Sequence of chain 1.B:
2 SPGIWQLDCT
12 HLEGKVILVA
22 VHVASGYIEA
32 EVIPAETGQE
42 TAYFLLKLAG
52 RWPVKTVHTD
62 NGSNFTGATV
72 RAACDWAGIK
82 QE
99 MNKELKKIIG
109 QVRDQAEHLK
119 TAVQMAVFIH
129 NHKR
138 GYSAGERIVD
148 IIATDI

Binding-site contacts:
Ligand atom CB contacts residue GLU115 of chain 1.A at 4.0 Å.
Ligand atom CE contacts residue ASP112 of chain 1.A at 3.2 Å.
Ligand atom CA contacts residue THR70 of chain 1.B at 4.0 Å.
Ligand atom CG contacts residue GLU115 of chain 1.A at 3.5 Å.
Ligand atom CD1 contacts residue TRP77 of chain 1.B at 3.9 Å (hydrophobic).
Ligand atom OD1 contacts residue ALA114 of chain 1.A at 3.9 Å.
Ligand atom N contacts residue THR70 of chain 1.B at 4.1 Å.
Ligand atom CA contacts residue GLN40 of chain 1.B at 4.2 Å.
Ligand atom OD1 contacts residue HIS116 of chain 1.A at 3.0 Å (h-bond).
Ligand atom N contacts residue GLN113 of chain 1.A at 2.6 Å (h-bond).
Ligand atom O contacts residue GLN40 of chain 1.B at 3.3 Å.
Ligand atom CG contacts residue HIS116 of chain 1.A at 3.9 Å.
Ligand atom CA contacts residue THR70 of chain 1.B at 4.2 Å.
Ligand atom O contacts residue THR70 of chain 1.B at 3.8 Å.
Ligand atom CB contacts residue ALA114 of chain 1.A at 3.8 Å (hydrophobic).
Ligand atom OD2 contacts residue HIS116 of chain 1.A at 4.0 Å.
Ligand atom CB contacts residue GLN113 of chain 1.A at 3.5 Å.
Ligand atom CG contacts residue THR119 of chain 1.A at 3.5 Å.
Ligand atom CG1 contacts residue GLN113 of chain 1.A at 3.9 Å.
Ligand atom OD1 contacts residue THR119 of chain 1.A at 2.9 Å (h-bond).
Ligand atom CB contacts residue GLN113 of chain 1.A at 3.1 Å.
Ligand atom CG contacts residue GLU115 of chain 1.A at 4.2 Å.
Ligand atom CD contacts residue ASP112 of chain 1.A at 3.0 Å.
Ligand atom OD2 contacts residue GLU115 of chain 1.A at 2.8 Å (salt-bridge).
Ligand atom CD1 contacts residue ALA73 of chain 1.B at 3.9 Å (hydrophobic).
Ligand atom C contacts residue GLN113 of chain 1.A at 3.5 Å.
Ligand atom CB contacts residue GLU115 of chain 1.A at 3.6 Å.
Ligand atom O contacts residue ALA73 of chain 1.B at 4.2 Å.
Ligand atom CG contacts residue ALA114 of chain 1.A at 4.1 Å (hydrophobic).
Ligand atom CG contacts residue GLU115 of chain 1.A at 3.7 Å.
Ligand atom CA contacts residue GLN113 of chain 1.A at 3.7 Å.
Ligand atom OD2 contacts residue ALA114 of chain 1.A at 3.5 Å.
Ligand atom OD1 contacts residue GLU115 of chain 1.A at 3.4 Å (salt-bridge).
Ligand atom CG2 contacts residue THR119 of chain 1.A at 3.8 Å.
Ligand atom CB contacts residue THR119 of chain 1.A at 3.6 Å.
Ligand atom CG2 contacts residue GLN113 of chain 1.A at 4.1 Å.
Ligand atom ND2 contacts residue GLU115 of chain 1.A at 3.2 Å (salt-bridge).
Ligand atom CA contacts residue GLN113 of chain 1.A at 3.4 Å.
Ligand atom NZ contacts residue ASP112 of chain 1.A at 3.0 Å (salt-bridge).
Ligand atom C contacts residue THR70 of chain 1.B at 4.0 Å.

A protein and the small-molecule ligand that binds it are described below.
Small molecule (SMILES): CC[C@H](C)[C@@H]1NC(=O)[C@H](CCCCN)NC(=O)[C@@H]2CCCN2C(=O)CNC(=O)[C@H](CC(N)=O)NC(=O)[C@H](CC(=O)O)NC1=O

Sequence of chain 1.A:
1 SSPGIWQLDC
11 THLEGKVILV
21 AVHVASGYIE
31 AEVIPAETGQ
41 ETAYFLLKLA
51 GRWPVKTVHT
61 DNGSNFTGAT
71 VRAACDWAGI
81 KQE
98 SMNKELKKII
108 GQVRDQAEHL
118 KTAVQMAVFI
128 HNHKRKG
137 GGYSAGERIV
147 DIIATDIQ